Sequence of chain 1.A:
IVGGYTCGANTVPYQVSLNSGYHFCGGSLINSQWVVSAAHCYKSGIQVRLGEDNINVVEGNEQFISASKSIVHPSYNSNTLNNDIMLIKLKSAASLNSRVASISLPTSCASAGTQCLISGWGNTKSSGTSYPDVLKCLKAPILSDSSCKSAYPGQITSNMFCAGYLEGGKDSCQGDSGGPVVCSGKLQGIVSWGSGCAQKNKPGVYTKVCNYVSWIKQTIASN

This small molecule binds to this protein.
Small molecule (SMILES): Cc1cc(CN)c(C)o1

Binding-site contacts:
Ligand atom O contacts residue GLN174 of chain 1.A at 4.0 Å.
Ligand atom C7 contacts residue GLY194 of chain 1.A at 3.7 Å.
Ligand atom C5 contacts residue GLY194 of chain 1.A at 3.9 Å.
Ligand atom C4 contacts residue CYS173 of chain 1.A at 4.2 Å (hydrophobic).
Ligand atom C2 contacts residue VAL191 of chain 1.A at 4.3 Å (hydrophobic).
Ligand atom C4 contacts residue GLY194 of chain 1.A at 3.9 Å.
Ligand atom C4 contacts residue TRP193 of chain 1.A at 3.8 Å (hydrophobic).
Ligand atom C1 contacts residue SER192 of chain 1.A at 4.5 Å.
Ligand atom C5 contacts residue GLY204 of chain 1.A at 3.8 Å.
Ligand atom C2 contacts residue GLN174 of chain 1.A at 4.1 Å.
Ligand atom C2 contacts residue CYS173 of chain 1.A at 3.7 Å (hydrophobic).
Ligand atom N contacts residue GLY196 of chain 1.A at 3.1 Å (h-bond).
Ligand atom C3 contacts residue SER172 of chain 1.A at 3.4 Å.
Ligand atom C4 contacts residue SER172 of chain 1.A at 3.7 Å.
Ligand atom N contacts residue GLY204 of chain 1.A at 4.4 Å.
Ligand atom N contacts residue CYS197 of chain 1.A at 3.9 Å.
Ligand atom C7 contacts residue TRP193 of chain 1.A at 4.4 Å (hydrophobic).
Ligand atom C1 contacts residue GLN174 of chain 1.A at 4.1 Å.
Ligand atom C5 contacts residue TRP193 of chain 1.A at 3.5 Å (hydrophobic).
Ligand atom C1 contacts residue SER177 of chain 1.A at 3.1 Å.
Ligand atom C6 contacts residue GLY194 of chain 1.A at 3.8 Å.
Ligand atom C3 contacts residue CYS173 of chain 1.A at 3.9 Å (hydrophobic).
Ligand atom C7 contacts residue GLY196 of chain 1.A at 3.0 Å.
Ligand atom C6 contacts residue GLY196 of chain 1.A at 4.0 Å.
Ligand atom C4 contacts residue GLY196 of chain 1.A at 4.4 Å.
Ligand atom N contacts residue SER172 of chain 1.A at 2.8 Å (h-bond).
Ligand atom C5 contacts residue GLY196 of chain 1.A at 4.1 Å.
Ligand atom C3 contacts residue VAL191 of chain 1.A at 3.8 Å (hydrophobic).
Ligand atom C7 contacts residue SER195 of chain 1.A at 4.2 Å.
Ligand atom C6 contacts residue CYS173 of chain 1.A at 4.4 Å (hydrophobic).
Ligand atom C6 contacts residue TRP193 of chain 1.A at 4.0 Å (hydrophobic).
Ligand atom C3 contacts residue TRP193 of chain 1.A at 4.3 Å (hydrophobic).
Ligand atom C5 contacts residue ASP171 of chain 1.A at 3.8 Å.
Ligand atom N contacts residue CYS173 of chain 1.A at 4.5 Å.
Ligand atom C5 contacts residue SER172 of chain 1.A at 3.4 Å.
Ligand atom C1 contacts residue VAL191 of chain 1.A at 3.8 Å (hydrophobic).
Ligand atom O contacts residue CYS173 of chain 1.A at 4.1 Å.
Ligand atom C1 contacts residue CYS173 of chain 1.A at 3.4 Å (hydrophobic).
Ligand atom C7 contacts residue CYS197 of chain 1.A at 4.3 Å (hydrophobic).
Ligand atom N contacts residue ASP171 of chain 1.A at 2.7 Å (salt-bridge).